The small molecule below binds the protein below.
Small molecule (SMILES): Nc1ncnc2c1ncn2[C@@H]1O[C@H](CO[P](=O)(O)O[P](=O)(O)O[P](=O)(O)O[P](=O)(O)OC[C@H]2O[C@@H](n3cnc4c(N)ncnc43)[C@H](O)[C@@H]2O)[C@@H](O)[C@H]1O

Sequence of chain 3.A:
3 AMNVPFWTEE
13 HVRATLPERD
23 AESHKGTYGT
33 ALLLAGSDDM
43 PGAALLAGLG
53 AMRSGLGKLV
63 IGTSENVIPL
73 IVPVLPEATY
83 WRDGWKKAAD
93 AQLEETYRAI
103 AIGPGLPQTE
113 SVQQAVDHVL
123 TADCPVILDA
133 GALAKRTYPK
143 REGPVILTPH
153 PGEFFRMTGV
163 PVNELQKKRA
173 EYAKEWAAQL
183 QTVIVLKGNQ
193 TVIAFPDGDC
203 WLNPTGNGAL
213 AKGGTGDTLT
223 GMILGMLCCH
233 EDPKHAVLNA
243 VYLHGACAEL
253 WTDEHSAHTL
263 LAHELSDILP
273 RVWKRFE

Binding-site contacts:
Ligand atom O3A contacts residue ASN5 of chain 3.A at 3.8 Å.
Ligand atom PB contacts residue MET4 of chain 3.A at 3.2 Å.
Ligand atom C8A contacts residue PRO7 of chain 3.A at 3.8 Å (hydrophobic).
Ligand atom C1E contacts residue CYS202 of chain 3.A at 3.4 Å (hydrophobic).
Ligand atom C2A contacts residue TRP203 of chain 3.A at 3.7 Å (hydrophobic).
Ligand atom O5E contacts residue ASN5 of chain 3.A at 3.6 Å.
Ligand atom C5E contacts residue ASN5 of chain 3.A at 4.0 Å.
Ligand atom C2A contacts residue ASP201 of chain 3.A at 3.3 Å.
Ligand atom C2E contacts residue GLY200 of chain 3.A at 3.2 Å.
Ligand atom N1A contacts residue TRP203 of chain 3.A at 3.9 Å.
Ligand atom O2E contacts residue LYS176 of chain 3.A at 3.0 Å (salt-bridge).
Ligand atom O4E contacts residue VAL6 of chain 3.A at 3.8 Å.
Ligand atom N9A contacts residue PRO7 of chain 3.A at 3.8 Å.
Ligand atom O4E contacts residue CYS202 of chain 3.A at 4.0 Å.
Ligand atom O2E contacts residue CYS202 of chain 3.A at 3.4 Å.
Ligand atom O1B contacts residue MET4 of chain 3.A at 3.0 Å (h-bond).
Ligand atom N3A contacts residue ASP201 of chain 3.A at 3.4 Å.
Ligand atom O3A contacts residue MET4 of chain 3.A at 2.5 Å (h-bond).
Ligand atom O2E contacts residue GLY200 of chain 3.A at 2.4 Å (h-bond).
Ligand atom C5E contacts residue MET4 of chain 3.A at 2.8 Å (hydrophobic).
Ligand atom O2E contacts residue ASP201 of chain 3.A at 3.8 Å.
Ligand atom C2A contacts residue CYS202 of chain 3.A at 3.9 Å (hydrophobic).
Ligand atom O1G contacts residue ASN5 of chain 3.A at 3.5 Å.
Ligand atom O4E contacts residue PRO7 of chain 3.A at 3.8 Å.
Ligand atom N9A contacts residue CYS202 of chain 3.A at 3.8 Å.
Ligand atom PA contacts residue MET4 of chain 3.A at 3.7 Å.
Ligand atom C2E contacts residue LYS176 of chain 3.A at 4.1 Å.
Ligand atom O1B contacts residue ASN5 of chain 3.A at 3.5 Å (h-bond).
Ligand atom C1E contacts residue PRO7 of chain 3.A at 4.1 Å (hydrophobic).
Ligand atom N1A contacts residue ASP201 of chain 3.A at 4.1 Å.
Ligand atom C2E contacts residue CYS202 of chain 3.A at 4.0 Å (hydrophobic).
Ligand atom C3E contacts residue LYS176 of chain 3.A at 4.1 Å.
Ligand atom PG contacts residue ASN5 of chain 3.A at 3.8 Å.
Ligand atom O3E contacts residue LYS176 of chain 3.A at 3.1 Å (salt-bridge).
Ligand atom N3A contacts residue CYS202 of chain 3.A at 3.1 Å (h-bond).
Ligand atom C4E contacts residue MET4 of chain 3.A at 4.1 Å (hydrophobic).
Ligand atom O3G contacts residue ASN5 of chain 3.A at 2.5 Å (h-bond).
Ligand atom C4A contacts residue CYS202 of chain 3.A at 3.7 Å (hydrophobic).
Ligand atom O5E contacts residue MET4 of chain 3.A at 3.2 Å (h-bond).
Ligand atom O2B contacts residue MET4 of chain 3.A at 4.0 Å.